Binding-site contacts:
Ligand atom C2A contacts residue PHE186 of chain 28.A at 3.3 Å (hydrophobic).
Ligand atom C5A contacts residue VAL176 of chain 28.A at 3.2 Å (hydrophobic).
Ligand atom C5C contacts residue VAL188 of chain 28.A at 2.9 Å (hydrophobic).
Ligand atom O1A contacts residue PHE186 of chain 28.A at 2.9 Å.
Ligand atom C4A contacts residue SER175 of chain 28.A at 3.8 Å.
Ligand atom C6B contacts residue TYR152 of chain 28.A at 3.8 Å (hydrophobic).
Ligand atom CL2 contacts residue MET224 of chain 28.A at 2.9 Å.
Ligand atom N2 contacts residue MET221 of chain 28.A at 3.5 Å (h-bond).
Ligand atom C31 contacts residue ASN219 of chain 28.A at 3.8 Å.
Ligand atom CL2 contacts residue ILE104 of chain 28.A at 3.1 Å.
Ligand atom C5 contacts residue LEU106 of chain 28.A at 3.5 Å (hydrophobic).
Ligand atom C3 contacts residue LEU106 of chain 28.A at 3.4 Å (hydrophobic).
Ligand atom C3B contacts residue MET224 of chain 28.A at 3.4 Å (hydrophobic).
Ligand atom C4A contacts residue PRO174 of chain 28.A at 3.3 Å (hydrophobic).
Ligand atom C3B contacts residue PHE186 of chain 28.A at 3.7 Å (hydrophobic).
Ligand atom C31 contacts residue LEU106 of chain 28.A at 3.8 Å (hydrophobic).
Ligand atom C6B contacts residue VAL188 of chain 28.A at 3.8 Å (hydrophobic).
Ligand atom CL1 contacts residue LEU25 of chain 28.C at 3.5 Å.
Ligand atom C3C contacts residue ILE104 of chain 28.A at 3.6 Å (hydrophobic).
Ligand atom C1C contacts residue TYR128 of chain 28.A at 3.5 Å (hydrophobic).
Ligand atom C4C contacts residue TYR128 of chain 28.A at 3.5 Å (hydrophobic).
Ligand atom C2B contacts residue MET224 of chain 28.A at 3.6 Å (hydrophobic).
Ligand atom N3A contacts residue ALA24 of chain 28.C at 3.6 Å.
Ligand atom C4 contacts residue LEU106 of chain 28.A at 2.5 Å (hydrophobic).
Ligand atom C5A contacts residue PHE186 of chain 28.A at 3.5 Å (hydrophobic).
Ligand atom O1D contacts residue SER107 of chain 28.A at 3.2 Å.
Ligand atom C5B contacts residue TYR152 of chain 28.A at 3.8 Å (hydrophobic).
Ligand atom C3D contacts residue LEU116 of chain 28.A at 3.6 Å (hydrophobic).
Ligand atom N3A contacts residue PRO174 of chain 28.A at 3.6 Å (h-bond).
Ligand atom O1A contacts residue ALA150 of chain 28.A at 3.8 Å.
Ligand atom C4A contacts residue VAL176 of chain 28.A at 3.7 Å (hydrophobic).
Ligand atom C4B contacts residue PHE186 of chain 28.A at 3.4 Å (hydrophobic).
Ligand atom CL1 contacts residue VAL188 of chain 28.A at 3.5 Å.
Ligand atom C2D contacts residue SER107 of chain 28.A at 3.8 Å.
Ligand atom C1B contacts residue VAL188 of chain 28.A at 3.8 Å (hydrophobic).
Ligand atom C5A contacts residue ALA150 of chain 28.A at 3.2 Å (hydrophobic).
Ligand atom O1 contacts residue MET221 of chain 28.A at 3.1 Å (h-bond).
Ligand atom N2 contacts residue ASN219 of chain 28.A at 3.4 Å (h-bond).
Ligand atom C1B contacts residue TYR152 of chain 28.A at 3.8 Å (hydrophobic).
Ligand atom O1B contacts residue TYR152 of chain 28.A at 3.8 Å.

Sequence of chain 28.C:
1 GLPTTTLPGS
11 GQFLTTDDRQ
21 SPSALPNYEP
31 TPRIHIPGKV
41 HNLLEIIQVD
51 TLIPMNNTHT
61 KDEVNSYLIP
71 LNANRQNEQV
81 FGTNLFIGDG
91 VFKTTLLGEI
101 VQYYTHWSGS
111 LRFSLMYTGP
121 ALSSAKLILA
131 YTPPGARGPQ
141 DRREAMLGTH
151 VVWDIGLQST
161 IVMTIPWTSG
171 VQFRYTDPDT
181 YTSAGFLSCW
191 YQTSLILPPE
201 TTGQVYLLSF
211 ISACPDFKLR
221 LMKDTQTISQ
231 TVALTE

Sequence of chain 28.A:
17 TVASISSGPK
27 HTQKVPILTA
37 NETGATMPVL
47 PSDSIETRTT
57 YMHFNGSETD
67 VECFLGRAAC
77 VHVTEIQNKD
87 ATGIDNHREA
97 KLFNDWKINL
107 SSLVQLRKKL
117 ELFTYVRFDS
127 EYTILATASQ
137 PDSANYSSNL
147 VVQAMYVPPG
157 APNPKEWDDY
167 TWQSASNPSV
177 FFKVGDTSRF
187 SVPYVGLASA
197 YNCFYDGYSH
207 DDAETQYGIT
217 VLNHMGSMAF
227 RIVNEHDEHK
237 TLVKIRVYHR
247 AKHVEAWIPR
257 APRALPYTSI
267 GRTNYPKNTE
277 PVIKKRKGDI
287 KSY

A small-molecule ligand and the protein it binds are described below.
Small molecule (SMILES): OCCOCOCc1cc(CCCCCOc2c(Cl)cc(C3=NCCO3)cc2Cl)on1

Sequence of chain 29.C:
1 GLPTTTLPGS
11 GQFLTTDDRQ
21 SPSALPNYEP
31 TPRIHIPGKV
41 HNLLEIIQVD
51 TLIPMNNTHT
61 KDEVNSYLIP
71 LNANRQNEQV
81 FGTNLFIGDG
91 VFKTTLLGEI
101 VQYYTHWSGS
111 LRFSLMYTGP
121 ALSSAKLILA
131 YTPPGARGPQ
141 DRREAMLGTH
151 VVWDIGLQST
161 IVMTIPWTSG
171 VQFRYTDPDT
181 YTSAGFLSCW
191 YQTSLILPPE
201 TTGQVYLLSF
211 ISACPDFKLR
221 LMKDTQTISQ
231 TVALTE